Binding-site contacts:
Ligand atom SD contacts residue SER153 of chain 1.F at 3.6 Å (h-bond).
Ligand atom O1 contacts residue SER153 of chain 1.F at 3.3 Å (h-bond).
Ligand atom CA contacts residue SER153 of chain 1.F at 3.1 Å.
Ligand atom N contacts residue GLY124 of chain 1.F at 4.5 Å.
Ligand atom CB contacts residue SER153 of chain 1.F at 3.4 Å.
Ligand atom CN contacts residue HIS178 of chain 1.F at 3.1 Å.
Ligand atom O1 contacts residue GLY123 of chain 1.F at 4.0 Å.
Ligand atom SD contacts residue MET154 of chain 1.F at 4.2 Å.
Ligand atom CN contacts residue SER153 of chain 1.F at 3.0 Å.
Ligand atom O contacts residue GLY124 of chain 1.F at 2.9 Å (h-bond).
Ligand atom CE contacts residue LEU205 of chain 1.F at 4.0 Å (hydrophobic).
Ligand atom SD contacts residue PRO180 of chain 1.F at 3.5 Å.
Ligand atom CB contacts residue MET154 of chain 1.F at 4.0 Å (hydrophobic).
Ligand atom SD contacts residue HIS178 of chain 1.F at 3.6 Å (h-bond).
Ligand atom CA contacts residue GLY124 of chain 1.F at 3.1 Å.
Ligand atom N contacts residue HIS178 of chain 1.F at 3.0 Å (h-bond).
Ligand atom CB contacts residue GLY124 of chain 1.F at 3.3 Å.
Ligand atom SD contacts residue GLN179 of chain 1.F at 4.0 Å.
Ligand atom O contacts residue VAL125 of chain 1.F at 4.5 Å.
Ligand atom CE contacts residue SER153 of chain 1.F at 3.8 Å.
Ligand atom O1 contacts residue HIS178 of chain 1.F at 4.0 Å.
Ligand atom CE contacts residue MET154 of chain 1.F at 3.9 Å (hydrophobic).
Ligand atom CA contacts residue HIS178 of chain 1.F at 4.3 Å.
Ligand atom CG contacts residue VAL126 of chain 1.F at 4.3 Å (hydrophobic).
Ligand atom CE contacts residue MET224 of chain 1.F at 4.4 Å (hydrophobic).
Ligand atom N contacts residue SER153 of chain 1.F at 2.4 Å (h-bond).
Ligand atom CG contacts residue MET154 of chain 1.F at 3.4 Å (hydrophobic).
Ligand atom CB contacts residue VAL126 of chain 1.F at 3.8 Å (hydrophobic).
Ligand atom C contacts residue GLY124 of chain 1.F at 3.0 Å.
Ligand atom O1 contacts residue PRO122 of chain 1.F at 3.4 Å (h-bond).
Ligand atom CG contacts residue HIS178 of chain 1.F at 4.3 Å.
Ligand atom CG contacts residue SER153 of chain 1.F at 2.7 Å.
Ligand atom CE contacts residue HIS178 of chain 1.F at 3.1 Å.
Ligand atom O1 contacts residue GLY124 of chain 1.F at 4.2 Å.
Ligand atom SD contacts residue LEU205 of chain 1.F at 4.2 Å.
Ligand atom CG contacts residue GLY124 of chain 1.F at 4.3 Å.

Sequence of chain 1.F:
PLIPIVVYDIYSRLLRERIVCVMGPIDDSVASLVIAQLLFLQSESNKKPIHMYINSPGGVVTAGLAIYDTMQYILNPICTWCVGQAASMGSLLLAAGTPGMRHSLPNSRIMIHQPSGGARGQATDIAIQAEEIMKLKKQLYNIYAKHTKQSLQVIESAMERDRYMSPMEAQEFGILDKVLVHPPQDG

A protein and the small-molecule ligand that binds it are described below.
Small molecule (SMILES): CSCC[C@H](NC=O)C(=O)O